A small-molecule ligand and the protein it binds are described below.
Small molecule (SMILES): Nc1ccn([C@H]2C[C@H](O)[C@@H](CO[P](=O)(O)O[P](=O)(O)OP(=O)(O)O)O2)c(=O)n1

Sequence of chain 1.A:
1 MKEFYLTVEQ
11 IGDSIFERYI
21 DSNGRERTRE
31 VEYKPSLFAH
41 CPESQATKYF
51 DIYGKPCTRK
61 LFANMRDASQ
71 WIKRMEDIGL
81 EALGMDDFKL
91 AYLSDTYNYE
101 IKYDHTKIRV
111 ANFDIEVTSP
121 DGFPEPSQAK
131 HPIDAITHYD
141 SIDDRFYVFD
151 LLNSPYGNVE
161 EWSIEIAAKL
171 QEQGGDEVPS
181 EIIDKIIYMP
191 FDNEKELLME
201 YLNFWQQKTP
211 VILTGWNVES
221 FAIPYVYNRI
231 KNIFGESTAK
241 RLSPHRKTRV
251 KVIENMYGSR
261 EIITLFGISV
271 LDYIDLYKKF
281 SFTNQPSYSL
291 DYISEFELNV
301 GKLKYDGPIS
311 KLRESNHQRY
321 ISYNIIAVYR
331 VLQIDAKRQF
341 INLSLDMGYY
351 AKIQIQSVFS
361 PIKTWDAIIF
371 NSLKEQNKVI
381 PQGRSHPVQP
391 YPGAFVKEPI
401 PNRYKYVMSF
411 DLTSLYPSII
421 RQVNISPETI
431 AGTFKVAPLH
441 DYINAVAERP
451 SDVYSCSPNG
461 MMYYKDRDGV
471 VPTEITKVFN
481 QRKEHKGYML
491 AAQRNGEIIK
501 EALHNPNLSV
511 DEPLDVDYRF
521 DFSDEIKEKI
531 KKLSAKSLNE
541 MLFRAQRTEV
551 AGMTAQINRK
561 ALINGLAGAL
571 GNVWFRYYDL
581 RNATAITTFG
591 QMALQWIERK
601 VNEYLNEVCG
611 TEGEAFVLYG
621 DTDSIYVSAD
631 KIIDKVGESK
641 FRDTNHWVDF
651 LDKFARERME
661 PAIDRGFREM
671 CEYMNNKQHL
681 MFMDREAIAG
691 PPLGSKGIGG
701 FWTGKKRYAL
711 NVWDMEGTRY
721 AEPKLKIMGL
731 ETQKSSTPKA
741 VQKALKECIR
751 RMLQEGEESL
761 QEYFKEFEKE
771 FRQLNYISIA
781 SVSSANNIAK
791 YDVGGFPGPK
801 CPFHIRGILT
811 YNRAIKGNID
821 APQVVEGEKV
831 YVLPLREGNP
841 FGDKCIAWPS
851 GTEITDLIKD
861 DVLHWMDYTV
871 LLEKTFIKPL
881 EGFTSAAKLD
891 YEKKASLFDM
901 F

Binding-site contacts:
Ligand atom O2G contacts residue SER414 of chain 1.A at 2.8 Å (h-bond).
Ligand atom C4' contacts residue THR622 of chain 1.A at 3.7 Å.
Ligand atom O3G contacts residue ARG482 of chain 1.A at 2.7 Å (salt-bridge).
Ligand atom C2' contacts residue TYR416 of chain 1.A at 3.4 Å (hydrophobic).
Ligand atom O2B contacts residue SER414 of chain 1.A at 3.8 Å.
Ligand atom O3' contacts residue ASN564 of chain 1.A at 3.6 Å.
Ligand atom O1B contacts residue LEU412 of chain 1.A at 3.3 Å (h-bond).
Ligand atom O3A contacts residue CA1 of chain 1.E at 3.3 Å.
Ligand atom PB contacts residue SER414 of chain 1.A at 3.7 Å.
Ligand atom O4' contacts residue THR622 of chain 1.A at 3.4 Å.
Ligand atom O1G contacts residue CA1 of chain 1.E at 2.2 Å.
Ligand atom O3B contacts residue ARG482 of chain 1.A at 3.8 Å.
Ligand atom O2A contacts residue LYS560 of chain 1.A at 2.7 Å (salt-bridge).
Ligand atom C5' contacts residue ASP623 of chain 1.A at 3.5 Å.
Ligand atom C3' contacts residue ASN564 of chain 1.A at 3.7 Å.
Ligand atom O1A contacts residue CA1 of chain 1.F at 3.1 Å.
Ligand atom O3B contacts residue LYS560 of chain 1.A at 3.6 Å.
Ligand atom O1G contacts residue LEU412 of chain 1.A at 3.6 Å (h-bond).
Ligand atom O3' contacts residue TYR416 of chain 1.A at 3.1 Å (h-bond).
Ligand atom PB contacts residue CA1 of chain 1.E at 3.3 Å.
Ligand atom O1B contacts residue CA1 of chain 1.E at 2.3 Å.
Ligand atom O2G contacts residue ARG482 of chain 1.A at 2.8 Å (salt-bridge).
Ligand atom O3' contacts residue LEU415 of chain 1.A at 3.2 Å (h-bond).
Ligand atom O1B contacts residue ASP623 of chain 1.A at 3.0 Å (salt-bridge).
Ligand atom O3B contacts residue CA1 of chain 1.E at 3.8 Å.
Ligand atom PB contacts residue LEU415 of chain 1.A at 3.9 Å.
Ligand atom O1B contacts residue SER414 of chain 1.A at 3.2 Å (h-bond).
Ligand atom O2G contacts residue THR413 of chain 1.A at 3.8 Å.
Ligand atom PG contacts residue SER414 of chain 1.A at 3.6 Å.
Ligand atom PG contacts residue CA1 of chain 1.E at 3.5 Å.
Ligand atom O3B contacts residue SER414 of chain 1.A at 3.5 Å.
Ligand atom O2B contacts residue LEU415 of chain 1.A at 3.8 Å.
Ligand atom O1B contacts residue LEU415 of chain 1.A at 3.0 Å (h-bond).
Ligand atom O1G contacts residue SER414 of chain 1.A at 3.7 Å.
Ligand atom O1G contacts residue ASP411 of chain 1.A at 3.1 Å (salt-bridge).
Ligand atom O2B contacts residue ASN564 of chain 1.A at 3.4 Å (h-bond).
Ligand atom O3A contacts residue ASP623 of chain 1.A at 3.9 Å.
Ligand atom O3G contacts residue LYS486 of chain 1.A at 3.7 Å.
Ligand atom PG contacts residue ARG482 of chain 1.A at 3.6 Å.
Ligand atom O2 contacts residue TYR416 of chain 1.A at 3.4 Å.